The protein below binds the small molecule below.
Small molecule (SMILES): CC(=O)N[C@@H]1[C@@H](O)[C@H](O)[C@@H](CO)O[C@H]1O

Sequence of chain 2.A:
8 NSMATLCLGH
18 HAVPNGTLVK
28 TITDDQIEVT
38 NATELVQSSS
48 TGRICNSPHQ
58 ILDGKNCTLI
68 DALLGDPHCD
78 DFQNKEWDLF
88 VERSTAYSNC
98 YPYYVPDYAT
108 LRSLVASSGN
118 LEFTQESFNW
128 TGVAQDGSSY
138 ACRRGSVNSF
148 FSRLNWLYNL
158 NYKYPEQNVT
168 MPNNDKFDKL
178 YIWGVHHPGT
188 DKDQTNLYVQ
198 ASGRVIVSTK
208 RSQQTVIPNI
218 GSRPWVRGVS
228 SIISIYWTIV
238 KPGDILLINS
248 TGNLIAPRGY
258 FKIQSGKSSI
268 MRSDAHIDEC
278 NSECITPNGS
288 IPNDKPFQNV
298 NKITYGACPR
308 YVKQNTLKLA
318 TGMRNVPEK

Binding-site contacts:
Ligand atom C3 contacts residue ASN22 of chain 2.A at 3.6 Å.
Ligand atom O5 contacts residue ASN22 of chain 2.A at 2.1 Å (h-bond).
Ligand atom C6 contacts residue THR24 of chain 2.A at 3.1 Å.
Ligand atom C5 contacts residue THR24 of chain 2.A at 4.2 Å.
Ligand atom C4 contacts residue ASN22 of chain 2.A at 3.9 Å.
Ligand atom O5 contacts residue GLY23 of chain 2.A at 4.5 Å.
Ligand atom C8 contacts residue ASN22 of chain 2.A at 4.3 Å.
Ligand atom O6 contacts residue THR24 of chain 2.A at 4.0 Å.
Ligand atom C1 contacts residue ASN22 of chain 2.A at 1.6 Å.
Ligand atom C6 contacts residue ASN22 of chain 2.A at 4.4 Å.
Ligand atom O7 contacts residue ASN22 of chain 2.A at 2.0 Å (h-bond).
Ligand atom O7 contacts residue VAL20 of chain 2.A at 2.9 Å.
Ligand atom C5 contacts residue ASN22 of chain 2.A at 3.4 Å.
Ligand atom N2 contacts residue ASN22 of chain 2.A at 3.0 Å (h-bond).
Ligand atom C7 contacts residue ASN22 of chain 2.A at 3.1 Å.
Ligand atom C2 contacts residue ASN22 of chain 2.A at 2.3 Å.
Ligand atom O3 contacts residue ASN38 of chain 2.A at 4.1 Å.
Ligand atom C6 contacts residue GLY23 of chain 2.A at 4.4 Å.
Ligand atom C4 contacts residue THR24 of chain 2.A at 4.3 Å.
Ligand atom C7 contacts residue VAL20 of chain 2.A at 3.9 Å (hydrophobic).